Sequence of chain 1.B:
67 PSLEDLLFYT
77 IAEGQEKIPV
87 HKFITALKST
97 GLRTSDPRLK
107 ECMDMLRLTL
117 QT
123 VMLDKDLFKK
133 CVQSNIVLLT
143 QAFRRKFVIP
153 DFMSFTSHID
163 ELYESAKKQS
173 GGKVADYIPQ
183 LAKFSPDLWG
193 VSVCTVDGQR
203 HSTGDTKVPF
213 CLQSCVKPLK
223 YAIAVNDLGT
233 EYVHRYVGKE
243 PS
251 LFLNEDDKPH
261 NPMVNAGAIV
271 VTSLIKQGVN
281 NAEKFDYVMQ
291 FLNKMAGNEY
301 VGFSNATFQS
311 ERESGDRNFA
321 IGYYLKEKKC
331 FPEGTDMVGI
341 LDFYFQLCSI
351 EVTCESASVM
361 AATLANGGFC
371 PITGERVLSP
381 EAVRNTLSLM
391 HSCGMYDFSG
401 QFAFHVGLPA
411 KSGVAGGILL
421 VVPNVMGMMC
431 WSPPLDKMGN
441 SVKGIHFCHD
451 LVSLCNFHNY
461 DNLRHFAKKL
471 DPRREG

A small-molecule ligand and the protein it binds are described below.
Small molecule (SMILES): N[C@@H](CCC(=O)O)C(=O)O

Binding-site contacts:
Ligand atom OE1 contacts residue SER216 of chain 1.B at 3.0 Å (h-bond).
Ligand atom OE2 contacts residue TYR396 of chain 1.B at 3.4 Å (h-bond).
Ligand atom C contacts residue ASN318 of chain 1.B at 3.6 Å.
Ligand atom CA contacts residue TYR179 of chain 1.B at 3.8 Å (hydrophobic).
Ligand atom N contacts residue GLU311 of chain 1.B at 3.0 Å (salt-bridge).
Ligand atom OXT contacts residue ASN318 of chain 1.B at 3.3 Å (h-bond).
Ligand atom CD contacts residue GLY413 of chain 1.B at 4.4 Å.
Ligand atom CD contacts residue GLN215 of chain 1.B at 3.9 Å.
Ligand atom CG contacts residue VAL414 of chain 1.B at 3.4 Å (hydrophobic).
Ligand atom CA contacts residue GLU311 of chain 1.B at 4.1 Å.
Ligand atom C contacts residue TYR344 of chain 1.B at 3.4 Å (hydrophobic).
Ligand atom OE2 contacts residue GLN215 of chain 1.B at 3.1 Å.
Ligand atom CG contacts residue GLN215 of chain 1.B at 3.5 Å.
Ligand atom O contacts residue GLU311 of chain 1.B at 4.3 Å.
Ligand atom OE2 contacts residue SER216 of chain 1.B at 3.0 Å (h-bond).
Ligand atom C contacts residue ASN265 of chain 1.B at 4.0 Å.
Ligand atom CB contacts residue TYR179 of chain 1.B at 4.5 Å (hydrophobic).
Ligand atom C contacts residue GLU311 of chain 1.B at 4.4 Å.
Ligand atom OE2 contacts residue VAL414 of chain 1.B at 2.8 Å (h-bond).
Ligand atom OXT contacts residue ASN265 of chain 1.B at 2.9 Å (h-bond).
Ligand atom O contacts residue TYR344 of chain 1.B at 2.7 Å (h-bond).
Ligand atom OXT contacts residue TYR344 of chain 1.B at 3.5 Å (h-bond).
Ligand atom OE1 contacts residue TYR396 of chain 1.B at 2.9 Å (h-bond).
Ligand atom N contacts residue CYS348 of chain 1.B at 4.0 Å.
Ligand atom CA contacts residue GLN215 of chain 1.B at 3.9 Å.
Ligand atom O contacts residue CYS348 of chain 1.B at 3.6 Å (h-bond).
Ligand atom CD contacts residue VAL414 of chain 1.B at 3.5 Å (hydrophobic).
Ligand atom OE2 contacts residue GLY413 of chain 1.B at 3.3 Å.
Ligand atom OE1 contacts residue VAL414 of chain 1.B at 4.1 Å.
Ligand atom CG contacts residue SER216 of chain 1.B at 4.1 Å.
Ligand atom CB contacts residue SER216 of chain 1.B at 3.8 Å.
Ligand atom CG contacts residue TYR179 of chain 1.B at 3.8 Å (hydrophobic).
Ligand atom O contacts residue ASN318 of chain 1.B at 3.5 Å (h-bond).
Ligand atom CB contacts residue GLN215 of chain 1.B at 3.8 Å.
Ligand atom N contacts residue TYR179 of chain 1.B at 3.3 Å (h-bond).
Ligand atom CD contacts residue TYR396 of chain 1.B at 3.5 Å (hydrophobic).
Ligand atom CD contacts residue SER216 of chain 1.B at 3.2 Å.
Ligand atom N contacts residue GLN215 of chain 1.B at 2.8 Å (h-bond).